Binding-site contacts:
Ligand atom O5 contacts residue GLU150 of chain 1.D at 3.7 Å.
Ligand atom C6 contacts residue THR156 of chain 1.D at 4.2 Å.
Ligand atom C1 contacts residue THR156 of chain 1.D at 3.5 Å.
Ligand atom O6 contacts residue ALA147 of chain 1.D at 2.8 Å (h-bond).
Ligand atom C5 contacts residue ASN154 of chain 1.D at 3.7 Å.
Ligand atom C6 contacts residue SER151 of chain 1.D at 4.2 Å.
Ligand atom C1 contacts residue ASN154 of chain 1.D at 1.4 Å.
Ligand atom O7 contacts residue GLU150 of chain 1.D at 3.3 Å (salt-bridge).
Ligand atom O6 contacts residue SER151 of chain 1.D at 3.8 Å.
Ligand atom N2 contacts residue ASN154 of chain 1.D at 2.8 Å (h-bond).
Ligand atom C2 contacts residue ASN154 of chain 1.D at 2.4 Å.
Ligand atom C8 contacts residue ASN154 of chain 1.D at 3.7 Å.
Ligand atom O6 contacts residue GLU150 of chain 1.D at 3.9 Å.
Ligand atom C3 contacts residue ASN154 of chain 1.D at 3.8 Å.
Ligand atom O7 contacts residue ASN154 of chain 1.D at 3.4 Å (h-bond).
Ligand atom C6 contacts residue ALA147 of chain 1.D at 3.7 Å (hydrophobic).
Ligand atom O5 contacts residue SER151 of chain 1.D at 3.8 Å.
Ligand atom C7 contacts residue ASN154 of chain 1.D at 3.2 Å.
Ligand atom C7 contacts residue GLU150 of chain 1.D at 4.2 Å.
Ligand atom C5 contacts residue THR156 of chain 1.D at 3.7 Å.
Ligand atom O5 contacts residue ASN154 of chain 1.D at 2.4 Å (h-bond).
Ligand atom O5 contacts residue THR156 of chain 1.D at 3.5 Å (h-bond).
Ligand atom C2 contacts residue GLU150 of chain 1.D at 4.0 Å.
Ligand atom C1 contacts residue GLU150 of chain 1.D at 3.9 Å.
Ligand atom C4 contacts residue ASN154 of chain 1.D at 4.2 Å.

Sequence of chain 1.D:
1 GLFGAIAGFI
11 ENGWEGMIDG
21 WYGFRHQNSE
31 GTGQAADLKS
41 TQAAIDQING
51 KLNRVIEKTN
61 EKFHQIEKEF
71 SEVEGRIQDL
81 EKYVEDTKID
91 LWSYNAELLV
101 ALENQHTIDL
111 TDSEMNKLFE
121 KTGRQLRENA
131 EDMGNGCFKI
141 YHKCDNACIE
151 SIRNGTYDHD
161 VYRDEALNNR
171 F

This small molecule binds to this protein.
Small molecule (SMILES): CC(=O)N[C@@H]1[C@@H](O)[C@H](O)[C@@H](CO)O[C@H]1O